The small molecule below binds the protein below.
Small molecule (SMILES): CCC(=O)Nc1ccc(-c2ncccn2)cc1

Binding-site contacts:
Ligand atom C10 contacts residue ASP91 of chain 1.A at 3.4 Å.
Ligand atom N1 contacts residue LEU139 of chain 1.A at 4.1 Å.
Ligand atom N contacts residue CYS85 of chain 1.A at 3.5 Å (h-bond).
Ligand atom C12 contacts residue LEU88 of chain 1.A at 3.4 Å (hydrophobic).
Ligand atom C1 contacts residue LEU83 of chain 1.A at 4.2 Å (hydrophobic).
Ligand atom C3 contacts residue VAL23 of chain 1.A at 4.4 Å (hydrophobic).
Ligand atom C12 contacts residue ILE15 of chain 1.A at 4.1 Å (hydrophobic).
Ligand atom C10 contacts residue LEU139 of chain 1.A at 4.4 Å (hydrophobic).
Ligand atom C11 contacts residue ASP91 of chain 1.A at 4.0 Å.
Ligand atom C9 contacts residue LEU139 of chain 1.A at 3.8 Å (hydrophobic).
Ligand atom C2 contacts residue CYS85 of chain 1.A at 1.7 Å (hydrophobic).
Ligand atom C contacts residue ASP150 of chain 1.A at 3.0 Å.
Ligand atom C4 contacts residue VAL23 of chain 1.A at 4.0 Å (hydrophobic).
Ligand atom C6 contacts residue LEU139 of chain 1.A at 3.9 Å (hydrophobic).
Ligand atom N2 contacts residue ILE15 of chain 1.A at 3.8 Å.
Ligand atom C6 contacts residue ALA36 of chain 1.A at 3.7 Å (hydrophobic).
Ligand atom N2 contacts residue LEU88 of chain 1.A at 3.9 Å.
Ligand atom C1 contacts residue LYS38 of chain 1.A at 4.4 Å.
Ligand atom N2 contacts residue LEU139 of chain 1.A at 4.0 Å.
Ligand atom O contacts residue ASP150 of chain 1.A at 2.3 Å (salt-bridge).
Ligand atom C contacts residue CYS85 of chain 1.A at 3.5 Å (hydrophobic).
Ligand atom C11 contacts residue ILE15 of chain 1.A at 4.5 Å (hydrophobic).
Ligand atom C12 contacts residue LEU139 of chain 1.A at 4.4 Å (hydrophobic).
Ligand atom C2 contacts residue ASP150 of chain 1.A at 4.3 Å.
Ligand atom C9 contacts residue ILE15 of chain 1.A at 4.3 Å (hydrophobic).
Ligand atom C5 contacts residue VAL23 of chain 1.A at 3.9 Å (hydrophobic).
Ligand atom C8 contacts residue VAL23 of chain 1.A at 4.3 Å (hydrophobic).
Ligand atom N contacts residue ASP150 of chain 1.A at 3.7 Å.
Ligand atom N1 contacts residue ASP91 of chain 1.A at 4.3 Å.
Ligand atom C contacts residue LYS38 of chain 1.A at 3.9 Å.
Ligand atom C1 contacts residue CYS85 of chain 1.A at 2.4 Å (hydrophobic).
Ligand atom O contacts residue LYS38 of chain 1.A at 2.8 Å.
Ligand atom C7 contacts residue ALA36 of chain 1.A at 4.1 Å (hydrophobic).
Ligand atom C7 contacts residue LEU139 of chain 1.A at 3.4 Å (hydrophobic).
Ligand atom C10 contacts residue ILE15 of chain 1.A at 4.2 Å (hydrophobic).
Ligand atom C3 contacts residue ALA36 of chain 1.A at 4.3 Å (hydrophobic).
Ligand atom C1 contacts residue ASP150 of chain 1.A at 3.7 Å.
Ligand atom C4 contacts residue ASP150 of chain 1.A at 3.7 Å.
Ligand atom C8 contacts residue LEU139 of chain 1.A at 4.2 Å (hydrophobic).
Ligand atom C3 contacts residue ASP150 of chain 1.A at 4.0 Å.

Sequence of chain 1.A:
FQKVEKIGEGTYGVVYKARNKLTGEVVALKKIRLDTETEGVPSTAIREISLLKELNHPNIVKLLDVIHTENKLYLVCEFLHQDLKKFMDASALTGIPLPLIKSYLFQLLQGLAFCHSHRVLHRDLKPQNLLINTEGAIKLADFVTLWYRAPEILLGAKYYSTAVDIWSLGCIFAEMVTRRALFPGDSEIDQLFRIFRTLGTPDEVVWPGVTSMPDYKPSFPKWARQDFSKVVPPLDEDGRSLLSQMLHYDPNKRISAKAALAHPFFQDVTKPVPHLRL